Binding-site contacts:
Ligand atom C1 contacts residue ASN154 of chain 46.C at 1.4 Å.
Ligand atom C3 contacts residue GLU155 of chain 46.C at 3.7 Å.
Ligand atom C8 contacts residue GLU155 of chain 46.C at 3.8 Å.
Ligand atom C3 contacts residue ASN154 of chain 46.C at 3.7 Å.
Ligand atom O7 contacts residue ASN154 of chain 46.C at 3.2 Å (h-bond).
Ligand atom C7 contacts residue GLU155 of chain 46.C at 3.9 Å.
Ligand atom O3 contacts residue GLU155 of chain 46.C at 4.3 Å.
Ligand atom C1 contacts residue GLU155 of chain 46.C at 3.9 Å.
Ligand atom N2 contacts residue GLU155 of chain 46.C at 3.0 Å (salt-bridge).
Ligand atom O5 contacts residue ASN154 of chain 46.C at 2.3 Å (h-bond).
Ligand atom C7 contacts residue ASN154 of chain 46.C at 3.3 Å.
Ligand atom C6 contacts residue HIS104 of chain 46.A at 4.0 Å.
Ligand atom C4 contacts residue ASN154 of chain 46.C at 4.2 Å.
Ligand atom C1 contacts residue HIS104 of chain 46.A at 3.4 Å.
Ligand atom C2 contacts residue GLU155 of chain 46.C at 3.7 Å.
Ligand atom C2 contacts residue ASN154 of chain 46.C at 2.4 Å.
Ligand atom C5 contacts residue HIS104 of chain 46.A at 3.6 Å.
Ligand atom O5 contacts residue HIS104 of chain 46.A at 3.1 Å (h-bond).
Ligand atom C8 contacts residue ASN154 of chain 46.C at 3.6 Å.
Ligand atom C5 contacts residue ASN154 of chain 46.C at 3.6 Å.
Ligand atom N2 contacts residue ASN154 of chain 46.C at 2.9 Å (h-bond).

Sequence of chain 46.A:
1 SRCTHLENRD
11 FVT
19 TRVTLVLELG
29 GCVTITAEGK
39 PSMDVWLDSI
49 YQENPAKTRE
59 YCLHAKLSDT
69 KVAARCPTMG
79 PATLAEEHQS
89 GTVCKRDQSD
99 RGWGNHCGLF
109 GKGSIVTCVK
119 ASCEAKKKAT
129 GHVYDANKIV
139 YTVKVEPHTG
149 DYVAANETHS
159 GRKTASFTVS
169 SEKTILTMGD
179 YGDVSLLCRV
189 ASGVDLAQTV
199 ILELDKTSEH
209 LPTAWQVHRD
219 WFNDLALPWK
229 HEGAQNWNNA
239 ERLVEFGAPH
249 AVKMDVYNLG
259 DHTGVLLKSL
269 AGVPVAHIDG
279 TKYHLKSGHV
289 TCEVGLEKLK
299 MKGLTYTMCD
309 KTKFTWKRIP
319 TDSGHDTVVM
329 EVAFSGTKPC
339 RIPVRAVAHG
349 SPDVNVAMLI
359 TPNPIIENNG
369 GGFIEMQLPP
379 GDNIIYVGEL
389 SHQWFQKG

Sequence of chain 46.C:
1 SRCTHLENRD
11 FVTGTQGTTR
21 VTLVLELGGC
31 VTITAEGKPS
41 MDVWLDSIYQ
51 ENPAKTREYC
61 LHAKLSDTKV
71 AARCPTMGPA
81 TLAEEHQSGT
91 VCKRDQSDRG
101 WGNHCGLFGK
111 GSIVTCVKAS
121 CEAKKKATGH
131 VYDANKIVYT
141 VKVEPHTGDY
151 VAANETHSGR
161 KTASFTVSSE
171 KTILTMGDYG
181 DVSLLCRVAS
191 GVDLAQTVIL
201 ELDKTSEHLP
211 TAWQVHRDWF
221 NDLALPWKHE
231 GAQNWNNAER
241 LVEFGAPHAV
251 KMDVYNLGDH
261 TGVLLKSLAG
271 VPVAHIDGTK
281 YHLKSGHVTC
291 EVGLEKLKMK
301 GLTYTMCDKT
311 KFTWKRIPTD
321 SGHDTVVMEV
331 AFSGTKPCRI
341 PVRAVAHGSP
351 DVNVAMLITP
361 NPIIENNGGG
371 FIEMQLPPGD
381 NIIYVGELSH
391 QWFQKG

This protein binds this small molecule.
Small molecule (SMILES): CC(=O)N[C@@H]1[C@@H](O)[C@H](O)[C@@H](CO)O[C@H]1O